Sequence of chain 39.B:
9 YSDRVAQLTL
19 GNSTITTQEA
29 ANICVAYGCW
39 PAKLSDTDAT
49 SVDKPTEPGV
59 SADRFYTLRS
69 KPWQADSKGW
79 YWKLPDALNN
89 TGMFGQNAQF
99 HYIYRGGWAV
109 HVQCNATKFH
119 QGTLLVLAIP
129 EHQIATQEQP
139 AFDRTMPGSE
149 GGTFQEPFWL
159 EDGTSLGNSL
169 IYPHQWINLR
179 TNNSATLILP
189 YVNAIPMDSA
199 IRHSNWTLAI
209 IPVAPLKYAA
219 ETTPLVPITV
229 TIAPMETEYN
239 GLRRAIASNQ

The protein below binds the small molecule below.
Small molecule (SMILES): Nc1ncnc2c1ncn2[C@@H]1O[C@H](COP(=O)=O)[C@@H](O[P](=O)(O)OC[C@H]2O[C@@H](n3ccc(=O)[nH]c3=O)[C@H](O)[C@@H]2O)[C@H]1O

Sequence of chain 59.A:
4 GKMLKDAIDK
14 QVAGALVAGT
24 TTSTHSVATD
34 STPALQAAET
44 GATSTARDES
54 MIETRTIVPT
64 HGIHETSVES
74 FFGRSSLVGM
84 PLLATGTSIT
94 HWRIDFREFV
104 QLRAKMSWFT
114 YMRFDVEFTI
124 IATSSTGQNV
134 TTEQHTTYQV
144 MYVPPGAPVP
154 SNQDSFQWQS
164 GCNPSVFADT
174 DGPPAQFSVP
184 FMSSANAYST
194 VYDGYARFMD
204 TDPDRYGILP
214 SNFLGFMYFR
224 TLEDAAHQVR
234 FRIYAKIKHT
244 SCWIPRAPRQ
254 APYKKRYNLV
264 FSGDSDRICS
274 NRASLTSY

Binding-site contacts:
Ligand atom N9 contacts residue TRP38 of chain 39.B at 3.7 Å.
Ligand atom C1' contacts residue TRP38 of chain 39.B at 4.0 Å (hydrophobic).
Ligand atom C4 contacts residue TRP38 of chain 39.B at 3.5 Å (hydrophobic).
Ligand atom N1 contacts residue TRP38 of chain 39.B at 3.3 Å.
Ligand atom N3 contacts residue TRP38 of chain 39.B at 3.2 Å.
Ligand atom O2' contacts residue HIS28 of chain 59.A at 3.2 Å (h-bond).
Ligand atom N7 contacts residue TRP38 of chain 39.B at 4.2 Å.
Ligand atom C8 contacts residue TRP38 of chain 39.B at 4.3 Å (hydrophobic).
Ligand atom C6 contacts residue TRP38 of chain 39.B at 3.6 Å (hydrophobic).
Ligand atom N6 contacts residue TRP38 of chain 39.B at 4.0 Å.
Ligand atom N6 contacts residue VAL30 of chain 59.A at 4.3 Å.
Ligand atom C5 contacts residue TRP38 of chain 39.B at 3.7 Å (hydrophobic).
Ligand atom O2' contacts residue TRP38 of chain 39.B at 4.2 Å.
Ligand atom C2 contacts residue TRP38 of chain 39.B at 3.1 Å (hydrophobic).